The protein below binds the small molecule below.
Small molecule (SMILES): CC(=O)N[C@@H]1[C@@H](O)[C@H](O)[C@@H](CO)O[C@H]1O

Sequence of chain 1.B:
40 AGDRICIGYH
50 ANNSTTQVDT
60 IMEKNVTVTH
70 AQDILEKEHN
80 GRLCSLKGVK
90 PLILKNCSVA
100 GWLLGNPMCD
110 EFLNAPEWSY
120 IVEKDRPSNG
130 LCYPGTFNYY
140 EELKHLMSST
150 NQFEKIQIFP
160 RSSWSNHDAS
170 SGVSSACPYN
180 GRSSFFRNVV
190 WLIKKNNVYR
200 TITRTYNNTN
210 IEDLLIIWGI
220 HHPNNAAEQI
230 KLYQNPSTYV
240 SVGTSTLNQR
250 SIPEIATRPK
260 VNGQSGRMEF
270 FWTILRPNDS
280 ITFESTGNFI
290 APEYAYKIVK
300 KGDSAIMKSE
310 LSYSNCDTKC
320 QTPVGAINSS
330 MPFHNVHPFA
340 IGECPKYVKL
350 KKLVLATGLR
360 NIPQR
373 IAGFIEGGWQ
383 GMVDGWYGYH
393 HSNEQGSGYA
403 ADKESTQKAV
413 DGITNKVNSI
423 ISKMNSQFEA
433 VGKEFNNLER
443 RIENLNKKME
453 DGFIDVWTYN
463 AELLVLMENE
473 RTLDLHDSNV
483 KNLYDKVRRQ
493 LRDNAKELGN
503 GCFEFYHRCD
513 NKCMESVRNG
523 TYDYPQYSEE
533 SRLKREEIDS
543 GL

Binding-site contacts:
Ligand atom O5 contacts residue GLN56 of chain 1.B at 3.7 Å.
Ligand atom O7 contacts residue ASN64 of chain 1.B at 3.2 Å (h-bond).
Ligand atom C3 contacts residue ASN64 of chain 1.B at 3.9 Å.
Ligand atom C7 contacts residue ASN64 of chain 1.B at 3.4 Å.
Ligand atom C4 contacts residue ASN64 of chain 1.B at 4.2 Å.
Ligand atom N2 contacts residue ASN64 of chain 1.B at 3.1 Å (h-bond).
Ligand atom C5 contacts residue ASN64 of chain 1.B at 3.5 Å.
Ligand atom O6 contacts residue GLN56 of chain 1.B at 4.1 Å.
Ligand atom C2 contacts residue ASN64 of chain 1.B at 2.6 Å.
Ligand atom C6 contacts residue GLN56 of chain 1.B at 4.3 Å.
Ligand atom O5 contacts residue ASN64 of chain 1.B at 2.2 Å (h-bond).
Ligand atom C1 contacts residue ASN64 of chain 1.B at 1.4 Å.
Ligand atom C1 contacts residue GLN56 of chain 1.B at 4.3 Å.